Sequence of chain 1.C:
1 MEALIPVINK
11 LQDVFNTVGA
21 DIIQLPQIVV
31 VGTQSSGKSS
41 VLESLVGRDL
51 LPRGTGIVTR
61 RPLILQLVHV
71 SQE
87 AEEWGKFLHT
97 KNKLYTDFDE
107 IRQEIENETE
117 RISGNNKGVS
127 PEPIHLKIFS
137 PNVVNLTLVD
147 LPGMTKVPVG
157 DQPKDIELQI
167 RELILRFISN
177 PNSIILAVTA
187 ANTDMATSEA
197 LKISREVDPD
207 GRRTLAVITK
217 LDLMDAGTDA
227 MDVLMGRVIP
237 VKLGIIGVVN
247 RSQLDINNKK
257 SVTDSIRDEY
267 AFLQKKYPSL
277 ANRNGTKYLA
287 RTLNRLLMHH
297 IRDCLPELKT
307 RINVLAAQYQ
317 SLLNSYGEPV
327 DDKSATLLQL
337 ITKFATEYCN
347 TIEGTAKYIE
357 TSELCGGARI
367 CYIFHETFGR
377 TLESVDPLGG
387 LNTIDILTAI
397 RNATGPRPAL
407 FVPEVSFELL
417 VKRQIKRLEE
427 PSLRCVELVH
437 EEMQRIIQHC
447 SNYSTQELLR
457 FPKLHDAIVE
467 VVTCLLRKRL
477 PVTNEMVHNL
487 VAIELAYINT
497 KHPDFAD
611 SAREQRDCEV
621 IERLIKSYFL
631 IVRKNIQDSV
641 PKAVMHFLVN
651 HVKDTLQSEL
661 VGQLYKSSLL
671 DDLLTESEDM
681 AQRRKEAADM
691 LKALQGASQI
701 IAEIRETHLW

Binding-site contacts:
Ligand atom O2B contacts residue GLY37 of chain 1.C at 3.0 Å (h-bond).
Ligand atom O3G contacts residue THR59 of chain 1.C at 3.2 Å (h-bond).
Ligand atom N9 contacts residue ARG247 of chain 1.C at 3.3 Å (salt-bridge).
Ligand atom N2 contacts residue LEU219 of chain 1.C at 3.4 Å.
Ligand atom O6 contacts residue ASN246 of chain 1.C at 2.8 Å (h-bond).
Ligand atom O3' contacts residue THR55 of chain 1.C at 3.4 Å.
Ligand atom O2' contacts residue ILE252 of chain 1.C at 3.1 Å.
Ligand atom N3 contacts residue ARG247 of chain 1.C at 3.3 Å (salt-bridge).
Ligand atom N1 contacts residue ASN246 of chain 1.C at 3.0 Å (h-bond).
Ligand atom C6 contacts residue ASN246 of chain 1.C at 3.4 Å.
Ligand atom C5' contacts residue GLY54 of chain 1.C at 3.0 Å.
Ligand atom O2G contacts residue GLN34 of chain 1.C at 3.3 Å.
Ligand atom C2 contacts residue ASN246 of chain 1.C at 3.4 Å.
Ligand atom O2' contacts residue ARG247 of chain 1.C at 2.9 Å (salt-bridge).
Ligand atom O1A contacts residue GLY54 of chain 1.C at 3.0 Å (h-bond).
Ligand atom O3A contacts residue GLY37 of chain 1.C at 3.3 Å.
Ligand atom C4' contacts residue GLY54 of chain 1.C at 3.4 Å.
Ligand atom C4 contacts residue ARG247 of chain 1.C at 3.2 Å.
Ligand atom O1A contacts residue ARG53 of chain 1.C at 3.3 Å.
Ligand atom PG contacts residue MG1 of chain 1.T at 3.3 Å.
Ligand atom O2' contacts residue SER248 of chain 1.C at 3.0 Å.
Ligand atom N1 contacts residue ASP218 of chain 1.C at 2.9 Å (salt-bridge).
Ligand atom O3' contacts residue GLN249 of chain 1.C at 3.0 Å (h-bond).
Ligand atom O6 contacts residue LYS216 of chain 1.C at 3.0 Å (salt-bridge).
Ligand atom O2G contacts residue SER35 of chain 1.C at 3.1 Å (h-bond).
Ligand atom PB contacts residue MG1 of chain 1.T at 3.4 Å.
Ligand atom O1B contacts residue MG1 of chain 1.T at 2.1 Å.
Ligand atom O2B contacts residue SER35 of chain 1.C at 3.5 Å (h-bond).
Ligand atom O1G contacts residue MG1 of chain 1.T at 1.9 Å.
Ligand atom O2A contacts residue SER40 of chain 1.C at 2.6 Å (h-bond).
Ligand atom O2B contacts residue SER36 of chain 1.C at 3.2 Å (h-bond).
Ligand atom O2' contacts residue GLN249 of chain 1.C at 3.2 Å (h-bond).
Ligand atom C6 contacts residue LYS216 of chain 1.C at 3.5 Å.
Ligand atom O2G contacts residue LYS38 of chain 1.C at 2.6 Å (salt-bridge).
Ligand atom O3G contacts residue VAL58 of chain 1.C at 2.8 Å (h-bond).
Ligand atom O1B contacts residue SER39 of chain 1.C at 2.9 Å (h-bond).
Ligand atom O1G contacts residue THR59 of chain 1.C at 2.8 Å (h-bond).
Ligand atom O2B contacts residue LYS38 of chain 1.C at 3.0 Å (salt-bridge).
Ligand atom O4' contacts residue LYS216 of chain 1.C at 3.4 Å.
Ligand atom N2 contacts residue ASP218 of chain 1.C at 3.0 Å (salt-bridge).

A protein and the small-molecule ligand that binds it are described below.
Small molecule (SMILES): Nc1nc2c(ncn2[C@@H]2O[C@H](CO[P](=O)(O)O[P](=O)(O)CP(=O)(O)O)[C@@H](O)[C@H]2O)c(=O)[nH]1